A protein and the small-molecule ligand that binds it are described below.
Small molecule (SMILES): CCO[C@@H]1O[C@H](CO)[C@H](O[C@H]2O[C@H](CO)[C@H](O)[C@H](O)[C@H]2O)[C@H](O)[C@H]1O

Binding-site contacts:
Ligand atom O3 contacts residue GLY105 of chain 1.C at 2.9 Å (h-bond).
Ligand atom O3 contacts residue GLY104 of chain 1.C at 3.8 Å.
Ligand atom O6 contacts residue ALA220 of chain 1.C at 3.9 Å.
Ligand atom O4 contacts residue GLY211 of chain 1.C at 3.5 Å.
Ligand atom C3 contacts residue PHE126 of chain 1.C at 3.2 Å (hydrophobic).
Ligand atom C6 contacts residue ALA220 of chain 1.C at 3.7 Å (hydrophobic).
Ligand atom C6 contacts residue ASP212 of chain 1.C at 4.1 Å.
Ligand atom C6 contacts residue GLY211 of chain 1.C at 4.1 Å.
Ligand atom C6 contacts residue HIS84 of chain 1.C at 4.1 Å.
Ligand atom O6 contacts residue HIS84 of chain 1.C at 3.2 Å (h-bond).
Ligand atom C4 contacts residue ASP87 of chain 1.C at 3.5 Å.
Ligand atom C4 contacts residue PHE126 of chain 1.C at 3.5 Å (hydrophobic).
Ligand atom O6 contacts residue GLY215 of chain 1.C at 3.8 Å.
Ligand atom O3 contacts residue ASP87 of chain 1.C at 2.6 Å (salt-bridge).
Ligand atom C1 contacts residue ASP212 of chain 1.C at 4.2 Å.
Ligand atom C3 contacts residue GLY105 of chain 1.C at 4.2 Å.
Ligand atom C1 contacts residue SER214 of chain 1.C at 3.9 Å.
Ligand atom C3 contacts residue GLY215 of chain 1.C at 4.2 Å.
Ligand atom C8 contacts residue THR129 of chain 1.C at 4.2 Å.
Ligand atom C4 contacts residue GLY215 of chain 1.C at 3.9 Å.
Ligand atom O3 contacts residue PHE126 of chain 1.C at 3.8 Å.
Ligand atom O3 contacts residue ASN128 of chain 1.C at 3.2 Å (h-bond).
Ligand atom O3 contacts residue PHE126 of chain 1.C at 3.6 Å.
Ligand atom O4 contacts residue GLY104 of chain 1.C at 4.0 Å.
Ligand atom O5 contacts residue ASP212 of chain 1.C at 3.8 Å.
Ligand atom C6 contacts residue SER214 of chain 1.C at 3.5 Å.
Ligand atom C2 contacts residue ASP212 of chain 1.C at 4.1 Å.
Ligand atom C2 contacts residue PHE126 of chain 1.C at 4.3 Å (hydrophobic).
Ligand atom O3 contacts residue GLY215 of chain 1.C at 4.0 Å.
Ligand atom C3 contacts residue ASN128 of chain 1.C at 3.8 Å.
Ligand atom C3 contacts residue ASP87 of chain 1.C at 3.6 Å.
Ligand atom C7 contacts residue THR129 of chain 1.C at 4.1 Å.
Ligand atom O3 contacts residue HIS84 of chain 1.C at 4.1 Å.
Ligand atom O4 contacts residue ASP87 of chain 1.C at 2.7 Å (salt-bridge).
Ligand atom C4 contacts residue ASP212 of chain 1.C at 4.2 Å.
Ligand atom O5 contacts residue GLY215 of chain 1.C at 3.8 Å.
Ligand atom C5 contacts residue PHE126 of chain 1.C at 3.7 Å (hydrophobic).
Ligand atom O2 contacts residue ASN128 of chain 1.C at 3.6 Å (h-bond).
Ligand atom O6 contacts residue GLN217 of chain 1.C at 4.2 Å.
Ligand atom O4 contacts residue ASP212 of chain 1.C at 3.0 Å (salt-bridge).

Sequence of chain 1.C:
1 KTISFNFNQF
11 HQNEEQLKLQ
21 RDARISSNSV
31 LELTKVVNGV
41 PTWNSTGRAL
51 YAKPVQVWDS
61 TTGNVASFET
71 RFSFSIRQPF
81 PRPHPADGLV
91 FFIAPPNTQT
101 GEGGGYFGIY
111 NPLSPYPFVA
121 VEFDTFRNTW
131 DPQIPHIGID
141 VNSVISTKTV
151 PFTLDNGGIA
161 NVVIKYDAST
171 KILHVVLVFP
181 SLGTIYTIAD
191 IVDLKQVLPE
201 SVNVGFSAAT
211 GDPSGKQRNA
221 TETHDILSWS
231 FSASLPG